Binding-site contacts:
Ligand atom C7 contacts residue CYS158 of chain 2.A at 3.6 Å (hydrophobic).
Ligand atom N16 contacts residue ILE201 of chain 2.A at 3.6 Å.
Ligand atom N11 contacts residue ASP156 of chain 2.A at 2.7 Å (salt-bridge).
Ligand atom N6 contacts residue ALA232 of chain 2.A at 2.9 Å (h-bond).
Ligand atom N2 contacts residue ALA232 of chain 2.A at 3.6 Å.
Ligand atom N6 contacts residue GLY261 of chain 2.A at 3.7 Å.
Ligand atom C14 contacts residue TYR106 of chain 2.A at 3.5 Å (hydrophobic).
Ligand atom N2 contacts residue TYR106 of chain 2.A at 3.7 Å.
Ligand atom N16 contacts residue ASP102 of chain 2.A at 2.8 Å (salt-bridge).
Ligand atom C12 contacts residue ASP102 of chain 2.A at 3.5 Å.
Ligand atom C1 contacts residue GLY261 of chain 2.A at 3.6 Å.
Ligand atom C12 contacts residue ASP156 of chain 2.A at 3.5 Å.
Ligand atom O10 contacts residue GLY229 of chain 2.A at 3.3 Å.
Ligand atom N16 contacts residue ASP156 of chain 2.A at 2.8 Å (salt-bridge).
Ligand atom C3 contacts residue LEU231 of chain 2.A at 3.7 Å (hydrophobic).
Ligand atom C9 contacts residue ASP156 of chain 2.A at 3.6 Å.
Ligand atom C1 contacts residue ALA232 of chain 2.A at 3.7 Å (hydrophobic).
Ligand atom C1 contacts residue TYR106 of chain 2.A at 3.7 Å (hydrophobic).
Ligand atom C3 contacts residue TYR106 of chain 2.A at 3.4 Å (hydrophobic).
Ligand atom N5 contacts residue TYR106 of chain 2.A at 3.8 Å.
Ligand atom C15 contacts residue TYR106 of chain 2.A at 3.6 Å (hydrophobic).
Ligand atom N5 contacts residue GLY261 of chain 2.A at 3.6 Å.
Ligand atom O10 contacts residue GLY230 of chain 2.A at 2.8 Å (h-bond).
Ligand atom C12 contacts residue MET260 of chain 2.A at 3.6 Å (hydrophobic).
Ligand atom N2 contacts residue MET260 of chain 2.A at 3.5 Å (h-bond).
Ligand atom O10 contacts residue ASP156 of chain 2.A at 3.5 Å (salt-bridge).
Ligand atom N16 contacts residue SER103 of chain 2.A at 3.7 Å.
Ligand atom N13 contacts residue MET260 of chain 2.A at 3.3 Å.
Ligand atom N2 contacts residue LEU231 of chain 2.A at 2.8 Å (h-bond).
Ligand atom C9 contacts residue CYS158 of chain 2.A at 3.6 Å (hydrophobic).
Ligand atom C7 contacts residue TYR106 of chain 2.A at 3.8 Å (hydrophobic).
Ligand atom N13 contacts residue TYR106 of chain 2.A at 3.5 Å.
Ligand atom C1 contacts residue MET260 of chain 2.A at 3.6 Å (hydrophobic).
Ligand atom O10 contacts residue GLN203 of chain 2.A at 3.0 Å (h-bond).
Ligand atom C3 contacts residue MET260 of chain 2.A at 3.8 Å (hydrophobic).
Ligand atom N13 contacts residue ASP102 of chain 2.A at 2.9 Å (salt-bridge).
Ligand atom C14 contacts residue ASP102 of chain 2.A at 3.7 Å.
Ligand atom C4 contacts residue TYR106 of chain 2.A at 3.4 Å (hydrophobic).
Ligand atom C15 contacts residue ASP102 of chain 2.A at 3.7 Å.
Ligand atom O10 contacts residue CYS158 of chain 2.A at 3.4 Å.

Sequence of chain 2.A:
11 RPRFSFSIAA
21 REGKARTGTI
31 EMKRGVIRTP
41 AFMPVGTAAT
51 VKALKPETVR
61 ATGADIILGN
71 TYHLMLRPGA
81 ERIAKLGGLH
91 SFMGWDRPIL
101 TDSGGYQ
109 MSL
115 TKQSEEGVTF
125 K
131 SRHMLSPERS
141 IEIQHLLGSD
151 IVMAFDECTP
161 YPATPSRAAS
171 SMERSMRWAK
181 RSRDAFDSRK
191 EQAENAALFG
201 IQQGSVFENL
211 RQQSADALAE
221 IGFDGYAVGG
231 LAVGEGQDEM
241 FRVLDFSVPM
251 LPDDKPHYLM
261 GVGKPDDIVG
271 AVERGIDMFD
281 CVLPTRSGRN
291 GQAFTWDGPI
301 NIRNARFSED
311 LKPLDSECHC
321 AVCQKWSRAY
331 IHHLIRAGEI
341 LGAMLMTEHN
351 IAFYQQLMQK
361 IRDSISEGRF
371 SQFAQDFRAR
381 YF

This small molecule binds to this protein.
Small molecule (SMILES): Nc1nc2cc3nc(N)[nH]c3cc2c(=O)[nH]1